This small molecule binds to this protein.
Small molecule (SMILES): CC(=O)N[C@H]1[C@H](O[C@H]2[C@H](O)[C@@H](NC(C)=O)CO[C@@H]2CO)O[C@H](CO)[C@@H](O[C@@H]2O[C@H](CO)[C@@H](O)[C@H](O[C@H]3O[C@H](CO)[C@@H](O)[C@H](O)[C@@H]3O)[C@@H]2O)[C@@H]1O

Sequence of chain 29.E:
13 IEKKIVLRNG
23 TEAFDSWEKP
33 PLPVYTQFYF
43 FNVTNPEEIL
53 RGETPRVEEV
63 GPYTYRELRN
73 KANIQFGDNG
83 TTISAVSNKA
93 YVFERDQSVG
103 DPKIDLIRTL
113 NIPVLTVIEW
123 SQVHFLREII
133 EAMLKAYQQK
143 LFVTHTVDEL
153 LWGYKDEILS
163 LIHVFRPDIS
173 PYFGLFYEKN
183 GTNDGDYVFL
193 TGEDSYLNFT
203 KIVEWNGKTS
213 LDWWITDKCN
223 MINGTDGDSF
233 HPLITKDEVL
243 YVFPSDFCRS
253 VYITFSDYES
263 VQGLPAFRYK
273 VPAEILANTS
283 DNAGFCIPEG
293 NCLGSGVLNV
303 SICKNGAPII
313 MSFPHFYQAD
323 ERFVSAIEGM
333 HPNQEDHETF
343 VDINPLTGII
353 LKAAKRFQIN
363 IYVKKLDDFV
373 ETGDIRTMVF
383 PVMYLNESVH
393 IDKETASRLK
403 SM

Sequence of chain 43.E:
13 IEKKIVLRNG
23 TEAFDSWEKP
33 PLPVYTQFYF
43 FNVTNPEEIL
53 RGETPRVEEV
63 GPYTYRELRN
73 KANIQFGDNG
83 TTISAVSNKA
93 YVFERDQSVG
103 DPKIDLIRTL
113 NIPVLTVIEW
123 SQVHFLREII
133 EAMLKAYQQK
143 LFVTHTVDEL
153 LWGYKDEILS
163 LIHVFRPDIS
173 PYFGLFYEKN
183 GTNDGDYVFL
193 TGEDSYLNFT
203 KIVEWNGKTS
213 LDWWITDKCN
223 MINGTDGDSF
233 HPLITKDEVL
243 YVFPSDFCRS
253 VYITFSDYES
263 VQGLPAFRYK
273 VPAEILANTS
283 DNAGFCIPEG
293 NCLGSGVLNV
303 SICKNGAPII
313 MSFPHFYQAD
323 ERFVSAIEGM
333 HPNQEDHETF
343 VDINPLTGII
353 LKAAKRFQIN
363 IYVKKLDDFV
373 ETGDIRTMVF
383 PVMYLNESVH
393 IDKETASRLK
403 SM

Binding-site contacts:
Ligand atom C8 contacts residue ILE109 of chain 43.E at 3.8 Å (hydrophobic).
Ligand atom O7 contacts residue LEU108 of chain 43.E at 3.7 Å.
Ligand atom C8 contacts residue VAL62 of chain 43.E at 3.8 Å (hydrophobic).
Ligand atom C7 contacts residue ASN44 of chain 43.E at 3.4 Å.
Ligand atom C2 contacts residue ASN44 of chain 43.E at 2.5 Å.
Ligand atom C7 contacts residue THR146 of chain 43.E at 4.2 Å.
Ligand atom C1 contacts residue ASN44 of chain 43.E at 1.4 Å.
Ligand atom N2 contacts residue LEU108 of chain 43.E at 2.7 Å (h-bond).
Ligand atom C8 contacts residue LEU108 of chain 43.E at 3.7 Å (hydrophobic).
Ligand atom C2 contacts residue LEU108 of chain 43.E at 3.5 Å (hydrophobic).
Ligand atom C3 contacts residue ASN44 of chain 43.E at 3.8 Å.
Ligand atom N2 contacts residue ASN44 of chain 43.E at 2.9 Å (h-bond).
Ligand atom O7 contacts residue ASN44 of chain 43.E at 3.7 Å.
Ligand atom C8 contacts residue ASN44 of chain 43.E at 4.5 Å.
Ligand atom C5 contacts residue ARG110 of chain 43.E at 4.4 Å.
Ligand atom O6 contacts residue VAL45 of chain 43.E at 3.9 Å.
Ligand atom O5 contacts residue ASN44 of chain 43.E at 2.4 Å (h-bond).
Ligand atom C8 contacts residue THR146 of chain 43.E at 4.1 Å.
Ligand atom C7 contacts residue LEU108 of chain 43.E at 3.6 Å (hydrophobic).
Ligand atom O6 contacts residue ARG110 of chain 43.E at 2.9 Å (salt-bridge).
Ligand atom O3 contacts residue LEU108 of chain 43.E at 4.0 Å.
Ligand atom O7 contacts residue THR146 of chain 43.E at 3.3 Å.
Ligand atom C5 contacts residue ASN44 of chain 43.E at 3.7 Å.
Ligand atom C3 contacts residue LEU108 of chain 43.E at 3.5 Å (hydrophobic).
Ligand atom C4 contacts residue ASN44 of chain 43.E at 4.3 Å.
Ligand atom C1 contacts residue LEU108 of chain 43.E at 3.9 Å (hydrophobic).
Ligand atom C6 contacts residue ARG110 of chain 43.E at 3.5 Å.
Ligand atom O6 contacts residue GLU55 of chain 29.E at 3.7 Å.
Ligand atom N2 contacts residue ILE109 of chain 43.E at 4.5 Å.
Ligand atom C6 contacts residue GLU55 of chain 29.E at 3.5 Å.